The small molecule below binds the protein below.
Small molecule (SMILES): OC[C@H]1O[C@H](O[C@H]2[C@H](O)[C@@H](O)[C@@H](O)O[C@@H]2CO)[C@H](O)[C@@H](O)[C@@H]1O

Binding-site contacts:
Ligand atom C2 contacts residue GLU111 of chain 1.A at 3.5 Å.
Ligand atom C6 contacts residue TRP333 of chain 1.A at 3.7 Å (hydrophobic).
Ligand atom C6 contacts residue TYR148 of chain 1.A at 3.8 Å (hydrophobic).
Ligand atom O2 contacts residue ASP65 of chain 1.A at 2.9 Å (salt-bridge).
Ligand atom O5 contacts residue ASP14 of chain 1.A at 3.8 Å.
Ligand atom O2 contacts residue TRP223 of chain 1.A at 4.0 Å.
Ligand atom C1 contacts residue LYS15 of chain 1.A at 3.7 Å.
Ligand atom C6 contacts residue GLU146 of chain 1.A at 3.5 Å.
Ligand atom C5 contacts residue GLU146 of chain 1.A at 4.1 Å.
Ligand atom C1 contacts residue TRP223 of chain 1.A at 3.7 Å (hydrophobic).
Ligand atom O3 contacts residue ALA63 of chain 1.A at 3.2 Å.
Ligand atom O2 contacts residue ALA63 of chain 1.A at 3.4 Å.
Ligand atom C2 contacts residue TRP62 of chain 1.A at 3.9 Å (hydrophobic).
Ligand atom C3 contacts residue ASP65 of chain 1.A at 3.9 Å.
Ligand atom C2 contacts residue ASP65 of chain 1.A at 3.4 Å.
Ligand atom O1 contacts residue ASN12 of chain 1.A at 3.8 Å.
Ligand atom C4 contacts residue TRP333 of chain 1.A at 3.7 Å (hydrophobic).
Ligand atom O3 contacts residue ARG66 of chain 1.A at 3.1 Å (salt-bridge).
Ligand atom O3 contacts residue ASP65 of chain 1.A at 3.0 Å (salt-bridge).
Ligand atom O2 contacts residue GLU111 of chain 1.A at 2.6 Å (salt-bridge).
Ligand atom O5 contacts residue TRP333 of chain 1.A at 4.1 Å.
Ligand atom O4 contacts residue ARG66 of chain 1.A at 3.4 Å (salt-bridge).
Ligand atom O6 contacts residue PRO147 of chain 1.A at 3.5 Å (h-bond).
Ligand atom C6 contacts residue PHE149 of chain 1.A at 4.0 Å (hydrophobic).
Ligand atom O2 contacts residue LYS15 of chain 1.A at 2.8 Å (salt-bridge).
Ligand atom O2 contacts residue TRP62 of chain 1.A at 3.1 Å (h-bond).
Ligand atom C1 contacts residue TYR148 of chain 1.A at 3.6 Å (hydrophobic).
Ligand atom O3 contacts residue GLU111 of chain 1.A at 3.8 Å.
Ligand atom O1 contacts residue ASP14 of chain 1.A at 2.8 Å (salt-bridge).
Ligand atom C2 contacts residue LYS15 of chain 1.A at 3.8 Å.
Ligand atom O1 contacts residue LYS15 of chain 1.A at 3.4 Å (salt-bridge).
Ligand atom O5 contacts residue TYR148 of chain 1.A at 3.4 Å.
Ligand atom C3 contacts residue TRP62 of chain 1.A at 3.5 Å (hydrophobic).
Ligand atom C2 contacts residue TRP223 of chain 1.A at 3.8 Å (hydrophobic).
Ligand atom C1 contacts residue ASP14 of chain 1.A at 3.4 Å.
Ligand atom O6 contacts residue TYR148 of chain 1.A at 3.1 Å.
Ligand atom C4 contacts residue ARG66 of chain 1.A at 3.9 Å.
Ligand atom O3 contacts residue TRP333 of chain 1.A at 4.0 Å.
Ligand atom O6 contacts residue GLU146 of chain 1.A at 2.8 Å (salt-bridge).
Ligand atom O3 contacts residue TRP62 of chain 1.A at 3.3 Å (h-bond).

Sequence of chain 1.A:
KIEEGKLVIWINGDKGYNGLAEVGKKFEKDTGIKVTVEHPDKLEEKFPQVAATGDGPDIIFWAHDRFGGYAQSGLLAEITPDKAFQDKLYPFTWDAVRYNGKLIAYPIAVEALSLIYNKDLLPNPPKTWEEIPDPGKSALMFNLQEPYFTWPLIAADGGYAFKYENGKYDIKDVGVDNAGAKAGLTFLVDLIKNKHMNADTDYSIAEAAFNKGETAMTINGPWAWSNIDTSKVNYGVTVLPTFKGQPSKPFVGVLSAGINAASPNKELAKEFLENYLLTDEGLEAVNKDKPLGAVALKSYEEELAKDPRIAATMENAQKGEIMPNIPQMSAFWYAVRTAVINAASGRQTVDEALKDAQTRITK